Binding-site contacts:
Ligand atom O9 contacts residue ARG143 of chain 1.A at 3.7 Å.
Ligand atom O10 contacts residue ARG70 of chain 1.A at 2.9 Å (salt-bridge).
Ligand atom O1B contacts residue ARG288 of chain 1.A at 3.3 Å (salt-bridge).
Ligand atom CAM contacts residue ASP69 of chain 1.A at 3.2 Å.
Ligand atom O9 contacts residue GLU195 of chain 1.A at 3.0 Å (salt-bridge).
Ligand atom CAN contacts residue ASP69 of chain 1.A at 3.4 Å.
Ligand atom C9 contacts residue ALA165 of chain 1.A at 3.5 Å (hydrophobic).
Ligand atom C03 contacts residue ARG36 of chain 1.A at 3.5 Å.
Ligand atom O8 contacts residue GLU195 of chain 1.A at 2.8 Å (salt-bridge).
Ligand atom O1B contacts residue TYR322 of chain 1.A at 3.2 Å (h-bond).
Ligand atom O6 contacts residue GLU196 of chain 1.A at 3.9 Å.
Ligand atom O8 contacts residue GLU196 of chain 1.A at 3.6 Å.
Ligand atom CAX contacts residue ASP69 of chain 1.A at 3.0 Å.
Ligand atom C6 contacts residue TYR322 of chain 1.A at 3.8 Å (hydrophobic).
Ligand atom C1 contacts residue TYR322 of chain 1.A at 3.0 Å (hydrophobic).
Ligand atom C9 contacts residue GLU195 of chain 1.A at 3.2 Å.
Ligand atom C2 contacts residue TYR322 of chain 1.A at 3.0 Å (hydrophobic).
Ligand atom CAI contacts residue ARG36 of chain 1.A at 3.2 Å.
Ligand atom C8 contacts residue GLU195 of chain 1.A at 3.5 Å.
Ligand atom CAJ contacts residue ARG36 of chain 1.A at 3.0 Å.
Ligand atom C9 contacts residue ASN213 of chain 1.A at 3.7 Å.
Ligand atom O9 contacts residue ALA165 of chain 1.A at 3.2 Å.
Ligand atom O1B contacts residue TYR264 of chain 1.A at 3.6 Å.
Ligand atom C6 contacts residue GLU196 of chain 1.A at 3.5 Å.
Ligand atom O6 contacts residue TYR322 of chain 1.A at 3.4 Å (h-bond).
Ligand atom O8 contacts residue ARG211 of chain 1.A at 3.7 Å.
Ligand atom CAX contacts residue ARG36 of chain 1.A at 3.5 Å.
Ligand atom C3 contacts residue TYR322 of chain 1.A at 3.3 Å (hydrophobic).
Ligand atom C01 contacts residue ASP69 of chain 1.A at 3.6 Å.
Ligand atom C1 contacts residue ARG211 of chain 1.A at 3.9 Å.
Ligand atom C11 contacts residue TRP97 of chain 1.A at 3.5 Å (hydrophobic).
Ligand atom O1A contacts residue TYR322 of chain 1.A at 3.6 Å (h-bond).
Ligand atom O1B contacts residue ARG211 of chain 1.A at 2.9 Å (salt-bridge).
Ligand atom C11 contacts residue ARG70 of chain 1.A at 3.9 Å.
Ligand atom CAN contacts residue ARG36 of chain 1.A at 3.8 Å.
Ligand atom O1A contacts residue ARG36 of chain 1.A at 3.9 Å.
Ligand atom O1A contacts residue ARG288 of chain 1.A at 3.3 Å (salt-bridge).
Ligand atom CAL contacts residue ASP69 of chain 1.A at 3.7 Å.
Ligand atom CAJ contacts residue ASP69 of chain 1.A at 3.6 Å.
Ligand atom C02 contacts residue ASP69 of chain 1.A at 2.8 Å.

Sequence of chain 1.A:
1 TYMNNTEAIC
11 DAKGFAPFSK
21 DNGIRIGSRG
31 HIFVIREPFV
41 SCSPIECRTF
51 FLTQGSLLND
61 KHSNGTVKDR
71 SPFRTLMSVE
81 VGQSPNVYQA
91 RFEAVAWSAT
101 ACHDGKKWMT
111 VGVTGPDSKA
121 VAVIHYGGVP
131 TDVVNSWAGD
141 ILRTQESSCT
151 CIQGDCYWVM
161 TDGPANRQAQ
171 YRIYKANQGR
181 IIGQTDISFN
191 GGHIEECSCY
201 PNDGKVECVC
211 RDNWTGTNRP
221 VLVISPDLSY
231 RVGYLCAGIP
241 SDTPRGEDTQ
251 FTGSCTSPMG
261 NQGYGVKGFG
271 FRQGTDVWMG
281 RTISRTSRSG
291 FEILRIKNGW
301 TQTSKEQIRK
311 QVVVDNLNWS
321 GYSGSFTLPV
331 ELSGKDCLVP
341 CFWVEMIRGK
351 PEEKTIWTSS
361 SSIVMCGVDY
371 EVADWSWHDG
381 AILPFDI

The protein below binds the small molecule below.
Small molecule (SMILES): CC(=O)N[C@@H]1[C@@H](O)C(C/C=C/c2ccc(C)cc2)=C(C(=O)O)O[C@H]1C(O)[C@H](O)CO